Binding-site contacts:
Ligand atom CD1 contacts residue TYR57 of chain 1.E at 3.6 Å (hydrophobic).
Ligand atom CA contacts residue TRP33 of chain 1.E at 3.6 Å (hydrophobic).
Ligand atom CA contacts residue TYR239 of chain 1.E at 3.3 Å (hydrophobic).
Ligand atom O contacts residue ASN59 of chain 1.E at 3.0 Å (h-bond).
Ligand atom OE1 contacts residue TYR237 of chain 1.E at 2.8 Å (h-bond).
Ligand atom C contacts residue TYR239 of chain 1.E at 3.3 Å (hydrophobic).
Ligand atom N contacts residue TYR237 of chain 1.E at 2.9 Å (h-bond).
Ligand atom CE1 contacts residue HIS52 of chain 1.E at 3.6 Å.
Ligand atom O contacts residue TYR239 of chain 1.E at 3.5 Å (h-bond).
Ligand atom CA contacts residue TRP33 of chain 1.E at 3.6 Å (hydrophobic).
Ligand atom O contacts residue TRP33 of chain 1.E at 3.6 Å.
Ligand atom CB contacts residue TRP33 of chain 1.E at 3.6 Å (hydrophobic).
Ligand atom O contacts residue HIS234 of chain 1.E at 3.2 Å.
Ligand atom CA contacts residue TYR237 of chain 1.E at 3.6 Å (hydrophobic).
Ligand atom CB contacts residue TYR175 of chain 1.E at 3.6 Å (hydrophobic).
Ligand atom OG contacts residue TYR239 of chain 1.E at 2.7 Å (h-bond).
Ligand atom CD contacts residue HIS234 of chain 1.E at 3.1 Å.
Ligand atom CD1 contacts residue HIS52 of chain 1.E at 3.6 Å.
Ligand atom CB contacts residue ASP50 of chain 1.E at 3.2 Å.
Ligand atom C contacts residue TRP33 of chain 1.E at 3.5 Å (hydrophobic).
Ligand atom OE1 contacts residue GLU236 of chain 1.E at 3.5 Å.
Ligand atom CG contacts residue TYR239 of chain 1.E at 3.5 Å (hydrophobic).
Ligand atom OG contacts residue ASP50 of chain 1.E at 2.6 Å (salt-bridge).
Ligand atom C contacts residue TRP33 of chain 1.E at 3.4 Å (hydrophobic).
Ligand atom CG contacts residue HIS234 of chain 1.E at 3.6 Å.
Ligand atom OXT contacts residue HIS169 of chain 1.E at 3.1 Å (h-bond).
Ligand atom CG2 contacts residue HIS52 of chain 1.E at 3.5 Å.
Ligand atom O contacts residue SER55 of chain 1.E at 2.7 Å (h-bond).
Ligand atom C contacts residue HIS169 of chain 1.E at 3.3 Å.
Ligand atom N contacts residue TRP33 of chain 1.E at 3.3 Å.
Ligand atom O contacts residue TRP33 of chain 1.E at 3.0 Å (h-bond).
Ligand atom OG contacts residue TYR237 of chain 1.E at 3.0 Å (h-bond).
Ligand atom O contacts residue TYR57 of chain 1.E at 3.5 Å.
Ligand atom N contacts residue TRP33 of chain 1.E at 3.6 Å.
Ligand atom CD contacts residue TYR237 of chain 1.E at 3.5 Å (hydrophobic).
Ligand atom N contacts residue TRP33 of chain 1.E at 3.6 Å.
Ligand atom CB contacts residue TYR237 of chain 1.E at 3.6 Å (hydrophobic).
Ligand atom O contacts residue HIS169 of chain 1.E at 3.4 Å (h-bond).
Ligand atom O contacts residue TRP33 of chain 1.E at 3.6 Å (h-bond).
Ligand atom N contacts residue TYR239 of chain 1.E at 3.1 Å (h-bond).

Sequence of chain 1.E:
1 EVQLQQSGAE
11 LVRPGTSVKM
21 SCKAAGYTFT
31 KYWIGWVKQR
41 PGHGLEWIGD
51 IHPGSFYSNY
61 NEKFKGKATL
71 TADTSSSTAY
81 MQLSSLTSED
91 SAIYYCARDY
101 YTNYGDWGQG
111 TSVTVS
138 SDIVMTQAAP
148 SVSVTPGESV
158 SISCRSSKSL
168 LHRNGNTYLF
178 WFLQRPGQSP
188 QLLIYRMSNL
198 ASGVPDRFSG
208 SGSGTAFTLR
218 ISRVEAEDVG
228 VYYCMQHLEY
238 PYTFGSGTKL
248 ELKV

The small molecule below binds the protein below.
Small molecule (SMILES): CC[C@H](C)[C@H](NC(=O)[C@@H](N)CC(=O)O)C(=O)N[C@@H](CC(N)=O)C(=O)N[C@@H](Cc1ccc(O)cc1)C(=O)N[C@@H](Cc1ccc(O)cc1)C(=O)N[C@@H](C)C(=O)N[C@@H](CO)C(=O)N[C@@H](CCC(=O)O)C(=O)N1CCC[C@H]1C(=O)O